Binding-site contacts:
Ligand atom O7 contacts residue ARG136 of chain 1.A at 4.4 Å.
Ligand atom C1 contacts residue ASN19 of chain 1.A at 1.4 Å.
Ligand atom O6 contacts residue VAL22 of chain 1.A at 4.2 Å.
Ligand atom O5 contacts residue ASN19 of chain 1.A at 2.3 Å (h-bond).
Ligand atom C2 contacts residue ASN19 of chain 1.A at 2.5 Å.
Ligand atom C6 contacts residue MET126 of chain 1.A at 4.4 Å (hydrophobic).
Ligand atom C1 contacts residue SER21 of chain 1.A at 4.5 Å.
Ligand atom C5 contacts residue VAL22 of chain 1.A at 4.3 Å (hydrophobic).
Ligand atom C3 contacts residue ASN19 of chain 1.A at 3.8 Å.
Ligand atom O5 contacts residue VAL22 of chain 1.A at 3.4 Å.
Ligand atom C5 contacts residue SER21 of chain 1.A at 4.5 Å.
Ligand atom C5 contacts residue ASN19 of chain 1.A at 3.6 Å.
Ligand atom C4 contacts residue ASN19 of chain 1.A at 4.2 Å.
Ligand atom C7 contacts residue ASN19 of chain 1.A at 3.5 Å.
Ligand atom O7 contacts residue ASN19 of chain 1.A at 3.8 Å.
Ligand atom C1 contacts residue VAL22 of chain 1.A at 4.2 Å (hydrophobic).
Ligand atom N2 contacts residue ASN19 of chain 1.A at 2.9 Å (h-bond).
Ligand atom O6 contacts residue LEU129 of chain 1.A at 4.4 Å.
Ligand atom C6 contacts residue VAL22 of chain 1.A at 4.0 Å (hydrophobic).

A protein and the small-molecule ligand that binds it are described below.
Small molecule (SMILES): CC(=O)N[C@@H]1[C@@H](O)[C@H](O)[C@@H](CO)O[C@H]1O

Sequence of chain 1.A:
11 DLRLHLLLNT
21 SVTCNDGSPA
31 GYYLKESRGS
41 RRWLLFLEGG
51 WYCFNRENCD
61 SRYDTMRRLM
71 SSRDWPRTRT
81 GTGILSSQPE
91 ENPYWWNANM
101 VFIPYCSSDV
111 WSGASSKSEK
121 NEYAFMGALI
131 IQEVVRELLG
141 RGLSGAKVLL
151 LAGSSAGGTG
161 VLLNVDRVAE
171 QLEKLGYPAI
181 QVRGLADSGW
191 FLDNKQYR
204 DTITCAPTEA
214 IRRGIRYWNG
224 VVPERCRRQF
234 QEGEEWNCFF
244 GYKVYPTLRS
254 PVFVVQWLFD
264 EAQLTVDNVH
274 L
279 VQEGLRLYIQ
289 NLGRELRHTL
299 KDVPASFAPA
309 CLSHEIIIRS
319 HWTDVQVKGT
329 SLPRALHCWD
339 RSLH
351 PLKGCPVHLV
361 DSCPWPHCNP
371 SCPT